Sequence of chain 12.E:
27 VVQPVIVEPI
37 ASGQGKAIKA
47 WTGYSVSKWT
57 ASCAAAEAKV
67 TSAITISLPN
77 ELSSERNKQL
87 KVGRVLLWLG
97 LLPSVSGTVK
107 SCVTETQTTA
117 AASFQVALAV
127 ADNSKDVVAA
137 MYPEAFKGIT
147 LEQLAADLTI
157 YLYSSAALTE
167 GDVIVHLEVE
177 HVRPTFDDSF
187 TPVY

Binding-site contacts:
Ligand atom N1 contacts residue TRP47 of chain 12.D at 4.3 Å.
Ligand atom OP2 contacts residue GLY49 of chain 12.E at 4.2 Å.
Ligand atom O4' contacts residue TRP47 of chain 12.D at 4.1 Å.
Ligand atom O4' contacts residue LYS143 of chain 12.D at 4.1 Å.
Ligand atom N6 contacts residue THR48 of chain 12.D at 3.3 Å (h-bond).
Ligand atom C8 contacts residue TRP47 of chain 12.D at 3.8 Å (hydrophobic).
Ligand atom C5' contacts residue VAL178 of chain 12.E at 4.5 Å (hydrophobic).
Ligand atom N6 contacts residue TRP47 of chain 12.D at 3.8 Å.
Ligand atom C4 contacts residue TRP47 of chain 12.D at 3.9 Å (hydrophobic).
Ligand atom C1' contacts residue TRP47 of chain 12.D at 4.3 Å (hydrophobic).
Ligand atom C5 contacts residue TRP47 of chain 12.D at 3.8 Å (hydrophobic).
Ligand atom N7 contacts residue TRP47 of chain 12.D at 3.7 Å.
Ligand atom C6 contacts residue TRP47 of chain 12.D at 3.9 Å (hydrophobic).
Ligand atom OP2 contacts residue VAL178 of chain 12.E at 4.5 Å.
Ligand atom C6 contacts residue THR48 of chain 12.D at 4.2 Å.
Ligand atom N9 contacts residue TRP47 of chain 12.D at 3.9 Å.
Ligand atom N3 contacts residue TRP47 of chain 12.D at 4.1 Å.
Ligand atom C2 contacts residue TRP47 of chain 12.D at 4.2 Å (hydrophobic).
Ligand atom N1 contacts residue THR48 of chain 12.D at 4.0 Å.
Ligand atom N6 contacts residue TYR50 of chain 12.D at 4.2 Å.

Sequence of chain 12.D:
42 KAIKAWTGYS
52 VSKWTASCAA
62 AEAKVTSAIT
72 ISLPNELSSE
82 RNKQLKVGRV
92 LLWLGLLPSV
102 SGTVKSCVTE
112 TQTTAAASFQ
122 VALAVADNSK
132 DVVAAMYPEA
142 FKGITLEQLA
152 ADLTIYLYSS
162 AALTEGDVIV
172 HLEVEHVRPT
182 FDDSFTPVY

A small-molecule ligand and the protein it binds are described below.
Small molecule (SMILES): Nc1ncnc2c1ncn2[C@@H]1O[C@H](COO[C@@H]2C[C@@H](CO[P](=O)(O)O[C@H]3[C@@H](O)[C@H](n4cnc5c(N)ncnc54)O[C@@H]3COP(=O)=O)O[C@H]2n2ccc(=O)[nH]c2=O)[C@@H](OOP(O)OC[C@H]2O[C@@H](n3ccc(=O)[nH]c3=O)[C@H](O)[C@@H]2O)[C@H]1O.Op1oo1